Sequence of chain 1.C:
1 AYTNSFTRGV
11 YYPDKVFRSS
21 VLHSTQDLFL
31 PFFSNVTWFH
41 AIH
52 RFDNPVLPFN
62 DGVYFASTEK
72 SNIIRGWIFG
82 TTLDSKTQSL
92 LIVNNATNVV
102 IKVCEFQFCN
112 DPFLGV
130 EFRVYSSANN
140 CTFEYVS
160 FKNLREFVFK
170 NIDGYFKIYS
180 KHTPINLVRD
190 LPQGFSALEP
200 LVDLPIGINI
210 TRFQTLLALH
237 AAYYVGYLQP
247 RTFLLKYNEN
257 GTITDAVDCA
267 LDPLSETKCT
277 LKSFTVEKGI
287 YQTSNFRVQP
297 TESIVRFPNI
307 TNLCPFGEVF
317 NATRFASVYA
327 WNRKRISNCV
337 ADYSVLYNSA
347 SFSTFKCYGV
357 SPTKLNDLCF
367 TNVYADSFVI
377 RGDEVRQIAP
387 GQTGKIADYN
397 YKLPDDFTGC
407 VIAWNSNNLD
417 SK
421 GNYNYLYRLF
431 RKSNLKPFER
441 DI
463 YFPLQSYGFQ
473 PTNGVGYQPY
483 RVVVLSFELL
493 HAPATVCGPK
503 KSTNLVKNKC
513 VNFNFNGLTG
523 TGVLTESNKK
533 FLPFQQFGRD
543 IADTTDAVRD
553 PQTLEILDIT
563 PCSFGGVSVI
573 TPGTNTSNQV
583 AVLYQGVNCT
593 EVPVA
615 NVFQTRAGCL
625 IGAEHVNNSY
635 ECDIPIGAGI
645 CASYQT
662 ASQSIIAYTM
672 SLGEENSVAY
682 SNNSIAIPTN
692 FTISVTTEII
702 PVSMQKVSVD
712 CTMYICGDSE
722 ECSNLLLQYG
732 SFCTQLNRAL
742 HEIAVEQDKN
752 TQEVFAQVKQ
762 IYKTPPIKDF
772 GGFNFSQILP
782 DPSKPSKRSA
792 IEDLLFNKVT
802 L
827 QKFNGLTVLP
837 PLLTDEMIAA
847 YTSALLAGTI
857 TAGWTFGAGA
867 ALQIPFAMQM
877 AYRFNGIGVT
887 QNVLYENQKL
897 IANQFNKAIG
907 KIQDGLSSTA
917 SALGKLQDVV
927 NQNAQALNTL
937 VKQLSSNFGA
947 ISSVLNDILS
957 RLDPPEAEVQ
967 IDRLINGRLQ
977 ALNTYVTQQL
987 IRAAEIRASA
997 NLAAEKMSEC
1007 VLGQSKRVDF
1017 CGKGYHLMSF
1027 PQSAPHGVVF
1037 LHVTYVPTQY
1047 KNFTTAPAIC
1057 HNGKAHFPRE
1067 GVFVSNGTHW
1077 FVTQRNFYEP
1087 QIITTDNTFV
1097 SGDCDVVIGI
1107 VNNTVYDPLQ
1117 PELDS

Binding-site contacts:
Ligand atom N2 contacts residue GLN1045 of chain 1.C at 4.2 Å.
Ligand atom C7 contacts residue GLN900 of chain 1.C at 4.2 Å.
Ligand atom N2 contacts residue ASN691 of chain 1.C at 2.9 Å (h-bond).
Ligand atom C5 contacts residue ASN691 of chain 1.C at 3.6 Å.
Ligand atom O5 contacts residue ASN691 of chain 1.C at 2.4 Å (h-bond).
Ligand atom C7 contacts residue PHE692 of chain 1.C at 4.5 Å (hydrophobic).
Ligand atom C1 contacts residue ASN691 of chain 1.C at 1.4 Å.
Ligand atom O7 contacts residue GLN900 of chain 1.C at 3.3 Å (h-bond).
Ligand atom O7 contacts residue ASN691 of chain 1.C at 4.3 Å.
Ligand atom C2 contacts residue GLN1045 of chain 1.C at 4.3 Å.
Ligand atom O7 contacts residue PHE692 of chain 1.C at 4.5 Å.
Ligand atom C7 contacts residue ASN691 of chain 1.C at 4.0 Å.
Ligand atom C3 contacts residue ASN691 of chain 1.C at 3.8 Å.
Ligand atom C4 contacts residue ASN691 of chain 1.C at 4.3 Å.
Ligand atom O5 contacts residue GLN1045 of chain 1.C at 4.1 Å.
Ligand atom C2 contacts residue ASN691 of chain 1.C at 2.5 Å.
Ligand atom O6 contacts residue LEU896 of chain 1.C at 3.9 Å.
Ligand atom C1 contacts residue GLN1045 of chain 1.C at 3.2 Å.

The protein below binds the small molecule below.
Small molecule (SMILES): CC(=O)N[C@H]1[C@H](O[C@H]2[C@H](O)[C@@H](NC(C)=O)CO[C@@H]2CO)O[C@H](CO)[C@@H](O)[C@@H]1O